The small molecule below binds the protein below.
Small molecule (SMILES): CSCC[C@H](NC(=O)[C@@H]1CCCN1C(=O)[C@H](CC(C)C)NC(=O)[C@H](CC(C)C)NC(=O)[C@H](CCCCN)NC(=O)[C@H](C)NC(=O)[C@H](CCCCN)NC(=O)[C@@H](N)CCCN=C(N)N)C(=O)N[C@@H](CCC(=O)O)C(=O)N[C@@H](CCC(=O)O)C(=O)N[C@@H](C)C(=O)N[C@@H](CC(C)C)C(=O)N[C@@H](CC(C)C)C(=O)N1CCC[C@H]1C=O

Binding-site contacts:
Ligand atom CA contacts residue GLY105 of chain 3.A at 3.9 Å.
Ligand atom CD2 contacts residue LEU161 of chain 3.A at 3.6 Å (hydrophobic).
Ligand atom C contacts residue ILE130 of chain 3.A at 3.9 Å (hydrophobic).
Ligand atom N contacts residue SER163 of chain 3.A at 3.9 Å.
Ligand atom CG contacts residue TYR162 of chain 3.A at 3.9 Å (hydrophobic).
Ligand atom O contacts residue PHE126 of chain 3.A at 3.4 Å.
Ligand atom CD1 contacts residue GLY124 of chain 3.A at 3.9 Å.
Ligand atom O contacts residue VAL127 of chain 3.A at 2.5 Å (h-bond).
Ligand atom N contacts residue GLY105 of chain 3.A at 2.8 Å (h-bond).
Ligand atom O contacts residue ILE130 of chain 3.A at 3.7 Å.
Ligand atom CD contacts residue ARG165 of chain 3.A at 3.8 Å.
Ligand atom O contacts residue SER163 of chain 3.A at 3.1 Å (h-bond).
Ligand atom CA contacts residue SER163 of chain 3.A at 3.7 Å.
Ligand atom CB contacts residue ILE104 of chain 3.A at 3.6 Å (hydrophobic).
Ligand atom CD1 contacts residue GLN203 of chain 3.A at 3.5 Å.
Ligand atom CA contacts residue PHE126 of chain 3.A at 3.9 Å (hydrophobic).
Ligand atom CB contacts residue VAL125 of chain 3.A at 3.3 Å (hydrophobic).
Ligand atom CA contacts residue GLY105 of chain 3.A at 3.6 Å.
Ligand atom CB contacts residue GLY105 of chain 3.A at 3.1 Å.
Ligand atom CB contacts residue ILE130 of chain 3.A at 3.6 Å (hydrophobic).
Ligand atom CA contacts residue VAL125 of chain 3.A at 3.4 Å (hydrophobic).
Ligand atom O contacts residue TYR162 of chain 3.A at 3.6 Å.
Ligand atom O contacts residue GLN203 of chain 3.A at 3.5 Å (h-bond).
Ligand atom O contacts residue VAL127 of chain 3.A at 3.5 Å.
Ligand atom CE contacts residue ARG165 of chain 3.A at 3.8 Å.
Ligand atom C contacts residue VAL127 of chain 3.A at 3.7 Å (hydrophobic).
Ligand atom O contacts residue GLY105 of chain 3.A at 3.7 Å.
Ligand atom CA contacts residue ILE130 of chain 3.A at 3.5 Å (hydrophobic).
Ligand atom OE1 contacts residue ARG165 of chain 3.A at 2.9 Å (salt-bridge).
Ligand atom CD1 contacts residue TYR162 of chain 3.A at 3.5 Å (hydrophobic).
Ligand atom C contacts residue LEU161 of chain 3.A at 3.8 Å (hydrophobic).
Ligand atom CB contacts residue TYR162 of chain 3.A at 3.5 Å (hydrophobic).
Ligand atom CA contacts residue LEU161 of chain 3.A at 3.5 Å (hydrophobic).
Ligand atom CD contacts residue GLN203 of chain 3.A at 3.5 Å.
Ligand atom N contacts residue LEU161 of chain 3.A at 3.2 Å (h-bond).
Ligand atom CD2 contacts residue PHE126 of chain 3.A at 3.4 Å (hydrophobic).
Ligand atom N contacts residue VAL125 of chain 3.A at 3.5 Å (h-bond).
Ligand atom O contacts residue LEU161 of chain 3.A at 3.4 Å (h-bond).
Ligand atom SD contacts residue ARG165 of chain 3.A at 3.5 Å.
Ligand atom C contacts residue GLY105 of chain 3.A at 3.8 Å.

Sequence of chain 3.A:
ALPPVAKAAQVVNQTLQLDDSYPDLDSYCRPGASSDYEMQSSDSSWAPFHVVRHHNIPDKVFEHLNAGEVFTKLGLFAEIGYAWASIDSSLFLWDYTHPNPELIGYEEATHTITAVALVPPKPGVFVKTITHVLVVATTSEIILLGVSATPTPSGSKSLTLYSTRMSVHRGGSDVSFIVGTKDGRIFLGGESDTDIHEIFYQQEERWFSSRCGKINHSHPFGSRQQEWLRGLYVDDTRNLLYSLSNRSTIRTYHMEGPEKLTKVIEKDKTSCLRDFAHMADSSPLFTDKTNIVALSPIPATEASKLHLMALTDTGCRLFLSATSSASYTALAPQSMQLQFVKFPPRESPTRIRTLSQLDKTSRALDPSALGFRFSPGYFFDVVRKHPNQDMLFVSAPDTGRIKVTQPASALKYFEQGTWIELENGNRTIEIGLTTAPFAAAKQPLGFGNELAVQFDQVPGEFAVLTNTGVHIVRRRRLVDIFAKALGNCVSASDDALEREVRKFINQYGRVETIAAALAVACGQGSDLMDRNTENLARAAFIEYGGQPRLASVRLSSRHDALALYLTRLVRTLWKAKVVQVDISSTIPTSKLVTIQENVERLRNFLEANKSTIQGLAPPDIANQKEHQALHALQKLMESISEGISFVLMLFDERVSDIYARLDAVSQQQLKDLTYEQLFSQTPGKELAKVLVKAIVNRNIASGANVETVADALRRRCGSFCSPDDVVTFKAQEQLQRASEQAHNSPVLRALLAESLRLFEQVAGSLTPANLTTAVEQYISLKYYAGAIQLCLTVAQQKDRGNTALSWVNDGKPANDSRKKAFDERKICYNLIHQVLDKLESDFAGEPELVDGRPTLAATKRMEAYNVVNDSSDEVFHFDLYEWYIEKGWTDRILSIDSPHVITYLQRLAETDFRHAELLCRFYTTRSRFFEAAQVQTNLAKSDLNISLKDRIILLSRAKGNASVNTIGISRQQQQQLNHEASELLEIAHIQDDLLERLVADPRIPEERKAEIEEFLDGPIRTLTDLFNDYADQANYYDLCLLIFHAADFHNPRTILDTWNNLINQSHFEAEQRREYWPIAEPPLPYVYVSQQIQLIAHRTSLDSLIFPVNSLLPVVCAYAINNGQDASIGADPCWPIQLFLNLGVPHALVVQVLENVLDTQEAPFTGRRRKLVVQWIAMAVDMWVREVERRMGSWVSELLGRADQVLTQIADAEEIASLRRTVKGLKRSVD